This small molecule binds to this protein.
Small molecule (SMILES): CC(=O)N[C@@H]1[C@@H](O)[C@H](O)[C@@H](CO)O[C@H]1O

Sequence of chain 1.A:
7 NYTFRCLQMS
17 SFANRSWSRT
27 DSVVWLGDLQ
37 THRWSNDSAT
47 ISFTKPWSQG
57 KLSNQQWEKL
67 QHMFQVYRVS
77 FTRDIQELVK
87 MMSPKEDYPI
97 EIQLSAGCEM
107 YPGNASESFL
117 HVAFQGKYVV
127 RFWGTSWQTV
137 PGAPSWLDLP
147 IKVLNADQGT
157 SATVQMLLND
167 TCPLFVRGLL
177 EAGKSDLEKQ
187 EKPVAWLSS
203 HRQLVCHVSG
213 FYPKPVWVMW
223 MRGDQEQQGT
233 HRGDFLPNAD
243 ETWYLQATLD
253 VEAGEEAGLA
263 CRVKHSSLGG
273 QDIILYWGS

Binding-site contacts:
Ligand atom C6 contacts residue ALA19 of chain 1.A at 4.0 Å (hydrophobic).
Ligand atom C5 contacts residue ASN20 of chain 1.A at 3.5 Å.
Ligand atom O7 contacts residue ASN20 of chain 1.A at 4.5 Å.
Ligand atom C7 contacts residue ASN20 of chain 1.A at 4.2 Å.
Ligand atom C7 contacts residue SER22 of chain 1.A at 3.5 Å.
Ligand atom O6 contacts residue ALA19 of chain 1.A at 4.1 Å.
Ligand atom O7 contacts residue SER22 of chain 1.A at 4.3 Å.
Ligand atom O3 contacts residue ASN20 of chain 1.A at 4.4 Å.
Ligand atom C8 contacts residue SER22 of chain 1.A at 3.0 Å.
Ligand atom C4 contacts residue ASN20 of chain 1.A at 4.1 Å.
Ligand atom C1 contacts residue TRP23 of chain 1.A at 3.6 Å (hydrophobic).
Ligand atom C2 contacts residue ASN20 of chain 1.A at 2.6 Å.
Ligand atom C5 contacts residue TRP23 of chain 1.A at 3.7 Å (hydrophobic).
Ligand atom N2 contacts residue SER22 of chain 1.A at 3.8 Å.
Ligand atom C1 contacts residue ASN20 of chain 1.A at 1.4 Å.
Ligand atom C1 contacts residue ALA19 of chain 1.A at 4.3 Å (hydrophobic).
Ligand atom O5 contacts residue ALA19 of chain 1.A at 3.7 Å.
Ligand atom C3 contacts residue ASN20 of chain 1.A at 3.8 Å.
Ligand atom C6 contacts residue TRP23 of chain 1.A at 3.6 Å (hydrophobic).
Ligand atom O5 contacts residue TRP23 of chain 1.A at 3.8 Å.
Ligand atom N2 contacts residue TRP23 of chain 1.A at 4.4 Å.
Ligand atom O5 contacts residue ASN20 of chain 1.A at 2.2 Å (h-bond).
Ligand atom N2 contacts residue ASN20 of chain 1.A at 3.5 Å (h-bond).
Ligand atom C5 contacts residue ALA19 of chain 1.A at 4.3 Å (hydrophobic).